Sequence of chain 1.A:
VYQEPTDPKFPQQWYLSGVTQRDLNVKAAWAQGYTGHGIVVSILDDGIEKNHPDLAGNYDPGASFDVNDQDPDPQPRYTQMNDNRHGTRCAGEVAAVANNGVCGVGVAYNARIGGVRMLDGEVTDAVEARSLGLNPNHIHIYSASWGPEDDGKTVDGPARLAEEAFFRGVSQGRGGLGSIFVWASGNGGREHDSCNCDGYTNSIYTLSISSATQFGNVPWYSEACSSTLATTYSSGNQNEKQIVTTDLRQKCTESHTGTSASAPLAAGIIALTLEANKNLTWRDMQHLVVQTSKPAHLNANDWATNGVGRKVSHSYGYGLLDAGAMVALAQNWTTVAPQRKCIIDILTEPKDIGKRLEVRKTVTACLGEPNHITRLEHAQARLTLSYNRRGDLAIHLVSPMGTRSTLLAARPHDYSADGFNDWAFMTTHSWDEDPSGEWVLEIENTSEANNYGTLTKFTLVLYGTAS

Binding-site contacts:
Ligand atom CE contacts residue GLU150 of chain 1.A at 3.6 Å.
Ligand atom CA contacts residue GLY148 of chain 1.A at 3.4 Å.
Ligand atom NH2 contacts residue TYR201 of chain 1.A at 2.9 Å (h-bond).
Ligand atom CZ contacts residue ASP157 of chain 1.A at 3.5 Å.
Ligand atom NH2 contacts residue GLY122 of chain 1.A at 3.6 Å.
Ligand atom N34 contacts residue ASP199 of chain 1.A at 2.8 Å (salt-bridge).
Ligand atom NH2 contacts residue ASP47 of chain 1.A at 3.5 Å (salt-bridge).
Ligand atom NH1 contacts residue ASP157 of chain 1.A at 2.8 Å (salt-bridge).
Ligand atom O contacts residue GLU150 of chain 1.A at 3.2 Å (salt-bridge).
Ligand atom NH2 contacts residue GLY158 of chain 1.A at 3.4 Å (h-bond).
Ligand atom C18 contacts residue THR260 of chain 1.A at 3.5 Å.
Ligand atom CD contacts residue GLU129 of chain 1.A at 3.6 Å.
Ligand atom CZ contacts residue TYR201 of chain 1.A at 3.4 Å (hydrophobic).
Ligand atom C16 contacts residue SER261 of chain 1.A at 3.3 Å.
Ligand atom N contacts residue GLY148 of chain 1.A at 2.9 Å (h-bond).
Ligand atom NH1 contacts residue VAL124 of chain 1.A at 2.9 Å (h-bond).
Ligand atom NE contacts residue ASP84 of chain 1.A at 3.5 Å (salt-bridge).
Ligand atom NH2 contacts residue LEU120 of chain 1.A at 2.8 Å (h-bond).
Ligand atom NH2 contacts residue ASN85 of chain 1.A at 2.9 Å (h-bond).
Ligand atom NE contacts residue TYR201 of chain 1.A at 3.1 Å (h-bond).
Ligand atom CG contacts residue GLU129 of chain 1.A at 3.5 Å.
Ligand atom NH2 contacts residue ASP157 of chain 1.A at 3.2 Å (salt-bridge).
Ligand atom N34 contacts residue ALA185 of chain 1.A at 3.0 Å (h-bond).
Ligand atom N23 contacts residue SER146 of chain 1.A at 2.8 Å (h-bond).
Ligand atom N35 contacts residue ASP199 of chain 1.A at 2.9 Å (salt-bridge).
Ligand atom N35 contacts residue GLY148 of chain 1.A at 3.6 Å.
Ligand atom C21 contacts residue ASP151 of chain 1.A at 3.3 Å.
Ligand atom NH1 contacts residue THR125 of chain 1.A at 3.6 Å.
Ligand atom CD contacts residue VAL124 of chain 1.A at 3.4 Å (hydrophobic).
Ligand atom C19 contacts residue ALA185 of chain 1.A at 3.5 Å (hydrophobic).
Ligand atom C16 contacts residue SER146 of chain 1.A at 3.5 Å.
Ligand atom C27 contacts residue ASP199 of chain 1.A at 3.3 Å.
Ligand atom N35 contacts residue ASP151 of chain 1.A at 3.4 Å (salt-bridge).
Ligand atom C contacts residue GLY148 of chain 1.A at 3.6 Å.
Ligand atom NE contacts residue ASP47 of chain 1.A at 3.0 Å (salt-bridge).
Ligand atom NE contacts residue GLU129 of chain 1.A at 2.9 Å (salt-bridge).
Ligand atom NH1 contacts residue GLU129 of chain 1.A at 2.9 Å (salt-bridge).
Ligand atom O contacts residue TRP147 of chain 1.A at 3.2 Å.
Ligand atom N35 contacts residue PRO149 of chain 1.A at 3.1 Å (h-bond).
Ligand atom O contacts residue GLY148 of chain 1.A at 3.2 Å (h-bond).

The protein below binds the small molecule below.
Small molecule (SMILES): N=C(N)c1ccc(CNC(=O)[C@H](CCCN=C(N)N)NC(=O)[C@H](CCCCN)NC(=O)[C@H](CCCN=C(N)N)NC(=O)[C@H](CCCN=C(N)N)NC(=O)[C@H](CCCN=C(N)N)NC(=O)[C@@H](N)CCCN=C(N)N)cc1